Sequence of chain 1.A:
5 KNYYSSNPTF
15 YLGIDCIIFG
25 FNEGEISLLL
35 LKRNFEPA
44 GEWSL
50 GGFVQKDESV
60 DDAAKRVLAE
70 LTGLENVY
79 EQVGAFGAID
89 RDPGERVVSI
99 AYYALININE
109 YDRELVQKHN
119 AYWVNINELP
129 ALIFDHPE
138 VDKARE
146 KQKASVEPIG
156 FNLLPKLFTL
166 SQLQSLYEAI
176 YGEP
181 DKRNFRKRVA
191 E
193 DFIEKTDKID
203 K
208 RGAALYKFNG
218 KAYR

This small molecule binds to this protein.
Small molecule (SMILES): O[C@@H]1[C@@H](O)[C@@H](O)CO[C@H]1O

Binding-site contacts:
Ligand atom O1 contacts residue GLY50 of chain 1.A at 3.3 Å.
Ligand atom O5 contacts residue ARG37 of chain 1.A at 3.1 Å (salt-bridge).
Ligand atom C2 contacts residue ASP19 of chain 1.A at 3.5 Å.
Ligand atom C2 contacts residue ARG37 of chain 1.A at 3.9 Å.
Ligand atom O2 contacts residue HIS134 of chain 1.A at 3.0 Å (h-bond).
Ligand atom C5 contacts residue GLY51 of chain 1.A at 3.5 Å.
Ligand atom C3 contacts residue ARG89 of chain 1.A at 3.9 Å.
Ligand atom O1 contacts residue HIS134 of chain 1.A at 3.2 Å.
Ligand atom O3 contacts residue ASP90 of chain 1.A at 2.6 Å (salt-bridge).
Ligand atom C5 contacts residue PHE39 of chain 1.A at 3.9 Å (hydrophobic).
Ligand atom O4 contacts residue ASP90 of chain 1.A at 2.6 Å (salt-bridge).
Ligand atom O2 contacts residue SER97 of chain 1.A at 4.1 Å.
Ligand atom O5 contacts residue GLY51 of chain 1.A at 3.9 Å.
Ligand atom C1 contacts residue GLY50 of chain 1.A at 3.7 Å.
Ligand atom O1 contacts residue ARG37 of chain 1.A at 3.9 Å.
Ligand atom O1 contacts residue ASP19 of chain 1.A at 2.5 Å (salt-bridge).
Ligand atom O4 contacts residue PHE132 of chain 1.A at 3.8 Å.
Ligand atom O4 contacts residue PHE52 of chain 1.A at 4.0 Å.
Ligand atom C4 contacts residue ASP90 of chain 1.A at 3.2 Å.
Ligand atom O2 contacts residue ASP19 of chain 1.A at 2.6 Å (salt-bridge).
Ligand atom C1 contacts residue HIS134 of chain 1.A at 4.0 Å.
Ligand atom C5 contacts residue ARG37 of chain 1.A at 3.8 Å.
Ligand atom O5 contacts residue GLY50 of chain 1.A at 3.6 Å.
Ligand atom O4 contacts residue TYR8 of chain 1.B at 3.3 Å (h-bond).
Ligand atom C2 contacts residue PHE132 of chain 1.A at 4.1 Å (hydrophobic).
Ligand atom C2 contacts residue ARG89 of chain 1.A at 4.0 Å.
Ligand atom C1 contacts residue ASP19 of chain 1.A at 3.2 Å.
Ligand atom O1 contacts residue SER47 of chain 1.A at 4.0 Å.
Ligand atom C1 contacts residue ARG37 of chain 1.A at 3.8 Å.
Ligand atom C2 contacts residue HIS134 of chain 1.A at 3.8 Å.
Ligand atom C4 contacts residue PHE52 of chain 1.A at 3.5 Å (hydrophobic).
Ligand atom C5 contacts residue PHE52 of chain 1.A at 3.5 Å (hydrophobic).
Ligand atom C3 contacts residue ASP90 of chain 1.A at 3.4 Å.
Ligand atom C3 contacts residue VAL95 of chain 1.A at 3.9 Å (hydrophobic).
Ligand atom C4 contacts residue ARG37 of chain 1.A at 3.8 Å.
Ligand atom O2 contacts residue ARG89 of chain 1.A at 2.9 Å (salt-bridge).
Ligand atom O5 contacts residue PHE39 of chain 1.A at 3.7 Å.
Ligand atom O4 contacts residue ARG37 of chain 1.A at 2.9 Å (salt-bridge).
Ligand atom O3 contacts residue ARG89 of chain 1.A at 2.8 Å (salt-bridge).
Ligand atom O3 contacts residue VAL95 of chain 1.A at 3.5 Å.

Sequence of chain 1.B:
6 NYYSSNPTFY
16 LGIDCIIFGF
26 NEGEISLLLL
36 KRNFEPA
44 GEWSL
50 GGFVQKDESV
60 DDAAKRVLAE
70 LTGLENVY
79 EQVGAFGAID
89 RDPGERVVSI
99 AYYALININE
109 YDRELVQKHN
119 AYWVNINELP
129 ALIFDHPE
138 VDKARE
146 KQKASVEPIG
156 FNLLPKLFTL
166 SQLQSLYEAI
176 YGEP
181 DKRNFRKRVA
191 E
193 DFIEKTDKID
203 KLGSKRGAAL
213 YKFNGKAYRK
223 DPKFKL